Binding-site contacts:
Ligand atom OXT contacts residue HIS78 of chain 1.B at 3.8 Å.
Ligand atom N contacts residue ILE77 of chain 1.B at 4.3 Å.
Ligand atom C contacts residue ALA81 of chain 1.B at 4.3 Å (hydrophobic).
Ligand atom C contacts residue HIS78 of chain 1.B at 4.2 Å.
Ligand atom C contacts residue GLY71 of chain 3.B at 4.3 Å.
Ligand atom O contacts residue GLY71 of chain 3.B at 3.7 Å.
Ligand atom O contacts residue GLY75 of chain 3.B at 4.1 Å.
Ligand atom O contacts residue PHE74 of chain 3.B at 4.4 Å.
Ligand atom OXT contacts residue ALA81 of chain 1.B at 3.6 Å.
Ligand atom OXT contacts residue VAL82 of chain 1.B at 3.9 Å.
Ligand atom CA contacts residue HIS78 of chain 1.B at 3.9 Å.

A protein and the small-molecule ligand that binds it are described below.
Small molecule (SMILES): NCC(=O)O

Sequence of chain 3.B:
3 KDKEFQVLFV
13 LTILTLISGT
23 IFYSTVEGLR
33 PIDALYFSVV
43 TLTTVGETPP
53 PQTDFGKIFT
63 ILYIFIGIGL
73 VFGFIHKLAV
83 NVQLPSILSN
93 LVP

Sequence of chain 1.B:
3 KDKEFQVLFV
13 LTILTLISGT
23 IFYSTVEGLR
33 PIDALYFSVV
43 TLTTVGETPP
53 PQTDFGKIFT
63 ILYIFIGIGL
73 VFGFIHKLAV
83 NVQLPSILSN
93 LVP